A protein and the small-molecule ligand that binds it are described below.
Small molecule (SMILES): O[C@@H]1[C@H](O)[C@H](Cc2ccccc2)NC[C@H]1O

Sequence of chain 2.A:
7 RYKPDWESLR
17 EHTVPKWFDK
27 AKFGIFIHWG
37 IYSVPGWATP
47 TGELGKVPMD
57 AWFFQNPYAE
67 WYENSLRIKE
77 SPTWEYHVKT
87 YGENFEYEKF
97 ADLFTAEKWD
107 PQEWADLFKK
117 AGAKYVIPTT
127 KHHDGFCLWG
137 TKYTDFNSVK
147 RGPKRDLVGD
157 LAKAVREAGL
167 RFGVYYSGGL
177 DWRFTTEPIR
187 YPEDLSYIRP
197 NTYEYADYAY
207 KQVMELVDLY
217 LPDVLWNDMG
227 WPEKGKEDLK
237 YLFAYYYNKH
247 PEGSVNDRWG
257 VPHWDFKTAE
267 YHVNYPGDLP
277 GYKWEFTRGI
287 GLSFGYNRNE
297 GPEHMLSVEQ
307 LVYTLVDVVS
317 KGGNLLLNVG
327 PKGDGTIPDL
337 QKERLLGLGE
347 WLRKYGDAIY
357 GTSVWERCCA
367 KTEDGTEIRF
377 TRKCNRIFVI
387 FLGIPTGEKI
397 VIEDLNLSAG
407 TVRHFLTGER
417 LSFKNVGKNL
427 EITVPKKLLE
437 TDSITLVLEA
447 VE

Binding-site contacts:
Ligand atom CAE contacts residue LEU50 of chain 2.A at 3.9 Å (hydrophobic).
Ligand atom CAI contacts residue ARG254 of chain 2.A at 4.0 Å.
Ligand atom CAN contacts residue ASP224 of chain 2.A at 4.1 Å.
Ligand atom CAM contacts residue ASP224 of chain 2.A at 4.0 Å.
Ligand atom OAB contacts residue PHE290 of chain 2.A at 4.0 Å.
Ligand atom OAB contacts residue TYR64 of chain 2.A at 3.7 Å.
Ligand atom CAI contacts residue HIS34 of chain 2.A at 4.2 Å.
Ligand atom OAA contacts residue ASP224 of chain 2.A at 4.0 Å.
Ligand atom CAF contacts residue TRP67 of chain 2.A at 3.7 Å (hydrophobic).
Ligand atom CAJ contacts residue GLU266 of chain 2.A at 2.4 Å.
Ligand atom OAA contacts residue HIS128 of chain 2.A at 3.0 Å (h-bond).
Ligand atom OAC contacts residue PHE290 of chain 2.A at 3.7 Å.
Ligand atom CAG contacts residue GLU266 of chain 2.A at 4.1 Å.
Ligand atom CAN contacts residue TRP67 of chain 2.A at 4.2 Å (hydrophobic).
Ligand atom CAM contacts residue HIS34 of chain 2.A at 3.4 Å.
Ligand atom OAC contacts residue TYR64 of chain 2.A at 2.5 Å.
Ligand atom CAN contacts residue HIS128 of chain 2.A at 3.7 Å.
Ligand atom CAN contacts residue GLU66 of chain 2.A at 3.7 Å.
Ligand atom CAO contacts residue TYR64 of chain 2.A at 3.7 Å (hydrophobic).
Ligand atom CAO contacts residue GLU266 of chain 2.A at 4.1 Å.
Ligand atom CAG contacts residue LEU50 of chain 2.A at 4.1 Å (hydrophobic).
Ligand atom CAI contacts residue GLU266 of chain 2.A at 3.9 Å.
Ligand atom CAH contacts residue TRP67 of chain 2.A at 4.1 Å (hydrophobic).
Ligand atom CAI contacts residue ASP224 of chain 2.A at 3.2 Å.
Ligand atom CAP contacts residue GLU266 of chain 2.A at 3.0 Å.
Ligand atom OAB contacts residue HIS128 of chain 2.A at 3.7 Å.
Ligand atom OAB contacts residue GLU66 of chain 2.A at 2.3 Å (salt-bridge).
Ligand atom NAK contacts residue GLU266 of chain 2.A at 2.6 Å (salt-bridge).
Ligand atom CAM contacts residue PHE290 of chain 2.A at 4.2 Å (hydrophobic).
Ligand atom NAK contacts residue ASP224 of chain 2.A at 3.9 Å.
Ligand atom CAP contacts residue ARG254 of chain 2.A at 4.2 Å.
Ligand atom CAH contacts residue TYR64 of chain 2.A at 3.8 Å (hydrophobic).
Ligand atom OAA contacts residue HIS34 of chain 2.A at 2.2 Å (h-bond).
Ligand atom CAL contacts residue GLU266 of chain 2.A at 3.7 Å.
Ligand atom OAC contacts residue GLU266 of chain 2.A at 3.4 Å (salt-bridge).
Ligand atom NAK contacts residue ARG254 of chain 2.A at 3.6 Å.
Ligand atom CAP contacts residue ASP224 of chain 2.A at 3.8 Å.
Ligand atom OAA contacts residue TYR171 of chain 2.A at 3.9 Å.
Ligand atom OAB contacts residue TRP67 of chain 2.A at 3.8 Å.
Ligand atom CAM contacts residue HIS128 of chain 2.A at 4.0 Å.